The small molecule below binds the protein below.
Small molecule (SMILES): O=C(N1CCc2cc(O)ccc2C1)C(F)(F)F

Sequence of chain 1.A:
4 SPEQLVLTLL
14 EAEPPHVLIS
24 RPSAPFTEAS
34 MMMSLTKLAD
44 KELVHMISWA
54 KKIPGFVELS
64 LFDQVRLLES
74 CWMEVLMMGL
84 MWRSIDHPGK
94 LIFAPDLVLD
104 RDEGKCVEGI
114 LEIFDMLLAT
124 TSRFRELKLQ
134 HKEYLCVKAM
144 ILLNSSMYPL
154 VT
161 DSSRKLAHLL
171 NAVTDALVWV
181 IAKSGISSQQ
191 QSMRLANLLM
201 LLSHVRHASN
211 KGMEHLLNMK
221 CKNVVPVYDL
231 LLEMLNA

Binding-site contacts:
Ligand atom CAF contacts residue LEU41 of chain 1.A at 3.9 Å (hydrophobic).
Ligand atom FAC contacts residue HIS215 of chain 1.A at 4.0 Å.
Ligand atom OAB contacts residue LEU79 of chain 1.A at 3.4 Å (h-bond).
Ligand atom FAD contacts residue ILE116 of chain 1.A at 3.8 Å.
Ligand atom CAN contacts residue PHE96 of chain 1.A at 3.6 Å (hydrophobic).
Ligand atom CAO contacts residue PHE96 of chain 1.A at 3.7 Å (hydrophobic).
Ligand atom CAG contacts residue PHE96 of chain 1.A at 3.9 Å (hydrophobic).
Ligand atom CAM contacts residue PHE96 of chain 1.A at 4.2 Å (hydrophobic).
Ligand atom FAD contacts residue GLY212 of chain 1.A at 3.1 Å.
Ligand atom CAJ contacts residue LEU120 of chain 1.A at 4.2 Å (hydrophobic).
Ligand atom FAE contacts residue ILE116 of chain 1.A at 3.5 Å.
Ligand atom CAK contacts residue PHE96 of chain 1.A at 4.0 Å (hydrophobic).
Ligand atom CAM contacts residue LEU79 of chain 1.A at 3.7 Å (hydrophobic).
Ligand atom FAC contacts residue GLY212 of chain 1.A at 3.5 Å.
Ligand atom CAI contacts residue LEU83 of chain 1.A at 4.1 Å (hydrophobic).
Ligand atom CAF contacts residue GLU45 of chain 1.A at 3.0 Å.
Ligand atom CAF contacts residue PHE96 of chain 1.A at 4.0 Å (hydrophobic).
Ligand atom CAF contacts residue ALA42 of chain 1.A at 4.1 Å (hydrophobic).
Ligand atom CAI contacts residue MET76 of chain 1.A at 4.1 Å (hydrophobic).
Ligand atom CAM contacts residue GLU45 of chain 1.A at 3.2 Å.
Ligand atom OAA contacts residue LEU216 of chain 1.A at 3.5 Å.
Ligand atom FAD contacts residue MET80 of chain 1.A at 3.5 Å.
Ligand atom OAB contacts residue ARG86 of chain 1.A at 3.5 Å (salt-bridge).
Ligand atom CAQ contacts residue ILE113 of chain 1.A at 4.1 Å (hydrophobic).
Ligand atom CAG contacts residue ALA42 of chain 1.A at 3.9 Å (hydrophobic).
Ligand atom CAI contacts residue MET80 of chain 1.A at 3.8 Å (hydrophobic).
Ligand atom CAQ contacts residue GLY212 of chain 1.A at 4.0 Å.
Ligand atom CAH contacts residue LEU83 of chain 1.A at 4.0 Å (hydrophobic).
Ligand atom FAD contacts residue MET76 of chain 1.A at 4.0 Å.
Ligand atom FAC contacts residue LEU216 of chain 1.A at 3.7 Å.
Ligand atom OAB contacts residue GLU45 of chain 1.A at 2.5 Å (salt-bridge).
Ligand atom OAA contacts residue MET35 of chain 1.A at 4.0 Å.
Ligand atom CAI contacts residue PHE96 of chain 1.A at 4.2 Å (hydrophobic).
Ligand atom CAH contacts residue LEU79 of chain 1.A at 3.6 Å (hydrophobic).
Ligand atom CAH contacts residue PHE96 of chain 1.A at 4.0 Å (hydrophobic).
Ligand atom CAG contacts residue LEU38 of chain 1.A at 3.5 Å (hydrophobic).
Ligand atom FAE contacts residue ILE113 of chain 1.A at 3.1 Å.
Ligand atom CAJ contacts residue MET80 of chain 1.A at 4.2 Å (hydrophobic).
Ligand atom CAJ contacts residue PHE96 of chain 1.A at 4.2 Å (hydrophobic).
Ligand atom CAK contacts residue LEU38 of chain 1.A at 3.9 Å (hydrophobic).